Binding-site contacts:
Ligand atom O4' contacts residue PHE360 of chain 1.Z at 3.5 Å.
Ligand atom O2G contacts residue MG1 of chain 1.VB at 2.1 Å.
Ligand atom O1B contacts residue GLY174 of chain 1.Z at 3.4 Å (h-bond).
Ligand atom PG contacts residue MG1 of chain 1.VB at 2.9 Å.
Ligand atom O1B contacts residue GLN172 of chain 1.Z at 3.3 Å (h-bond).
Ligand atom N3 contacts residue ARG365 of chain 1.Z at 3.3 Å.
Ligand atom O1B contacts residue LYS175 of chain 1.Z at 3.0 Å (salt-bridge).
Ligand atom O3A contacts residue LYS175 of chain 1.Z at 3.6 Å.
Ligand atom N3B contacts residue MG1 of chain 1.VB at 3.5 Å.
Ligand atom PG contacts residue GLN172 of chain 1.Z at 3.7 Å.
Ligand atom PB contacts residue MG1 of chain 1.VB at 3.2 Å.
Ligand atom O3A contacts residue THR173 of chain 1.Z at 3.6 Å.
Ligand atom N1 contacts residue GLN433 of chain 1.Z at 3.5 Å (h-bond).
Ligand atom C2' contacts residue GLN435 of chain 1.Z at 3.4 Å.
Ligand atom O2' contacts residue GLN435 of chain 1.Z at 3.4 Å (h-bond).
Ligand atom O2B contacts residue THR176 of chain 1.Z at 2.4 Å (h-bond).
Ligand atom O2A contacts residue ALA177 of chain 1.Z at 2.7 Å (h-bond).
Ligand atom O3G contacts residue LYS175 of chain 1.Z at 3.5 Å (salt-bridge).
Ligand atom N1 contacts residue ARG365 of chain 1.Z at 3.2 Å.
Ligand atom N3B contacts residue GLN172 of chain 1.Z at 3.0 Å (h-bond).
Ligand atom O1B contacts residue THR173 of chain 1.Z at 3.2 Å (h-bond).
Ligand atom O3A contacts residue GLY174 of chain 1.Z at 2.9 Å (h-bond).
Ligand atom O3' contacts residue PRO346 of chain 1.CA at 3.7 Å.
Ligand atom PB contacts residue LYS175 of chain 1.Z at 3.7 Å.
Ligand atom C2 contacts residue ARG365 of chain 1.Z at 3.1 Å.
Ligand atom C2 contacts residue LYS434 of chain 1.Z at 3.5 Å.
Ligand atom N1 contacts residue GLN435 of chain 1.Z at 3.5 Å (h-bond).
Ligand atom O2B contacts residue MG1 of chain 1.VB at 2.2 Å.
Ligand atom C5 contacts residue ARG365 of chain 1.Z at 3.4 Å.
Ligand atom O3G contacts residue MG1 of chain 1.VB at 3.0 Å.
Ligand atom N6 contacts residue TYR150 of chain 1.Z at 3.7 Å.
Ligand atom O1G contacts residue ARG342 of chain 1.CA at 3.4 Å (salt-bridge).
Ligand atom C6 contacts residue ARG365 of chain 1.Z at 3.3 Å.
Ligand atom O2A contacts residue THR176 of chain 1.Z at 3.4 Å.
Ligand atom O1G contacts residue GLN172 of chain 1.Z at 3.5 Å (h-bond).
Ligand atom N1 contacts residue LYS434 of chain 1.Z at 3.5 Å.
Ligand atom O1A contacts residue ARG342 of chain 1.CA at 3.2 Å (salt-bridge).
Ligand atom C8 contacts residue ALA177 of chain 1.Z at 3.6 Å (hydrophobic).
Ligand atom N6 contacts residue GLN433 of chain 1.Z at 3.6 Å (h-bond).
Ligand atom C4 contacts residue ARG365 of chain 1.Z at 3.4 Å.

Sequence of chain 1.CA:
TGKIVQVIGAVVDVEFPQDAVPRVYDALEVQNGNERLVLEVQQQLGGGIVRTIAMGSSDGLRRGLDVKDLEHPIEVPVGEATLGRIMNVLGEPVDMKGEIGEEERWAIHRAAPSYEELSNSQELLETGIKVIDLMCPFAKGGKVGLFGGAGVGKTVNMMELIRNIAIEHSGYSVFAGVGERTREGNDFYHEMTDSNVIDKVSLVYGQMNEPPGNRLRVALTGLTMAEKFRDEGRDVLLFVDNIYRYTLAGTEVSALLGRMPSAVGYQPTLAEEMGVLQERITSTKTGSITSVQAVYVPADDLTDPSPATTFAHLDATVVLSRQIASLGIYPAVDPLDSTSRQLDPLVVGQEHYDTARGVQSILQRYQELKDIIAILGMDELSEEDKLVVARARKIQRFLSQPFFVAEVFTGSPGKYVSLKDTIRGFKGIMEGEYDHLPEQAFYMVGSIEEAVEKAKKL

A protein and the small-molecule ligand that binds it are described below.
Small molecule (SMILES): Nc1ncnc2c1ncn2[C@@H]1O[C@H](CO[P](=O)(O)O[P](=O)(O)NP(=O)(O)O)[C@@H](O)[C@H]1O

Sequence of chain 1.Z:
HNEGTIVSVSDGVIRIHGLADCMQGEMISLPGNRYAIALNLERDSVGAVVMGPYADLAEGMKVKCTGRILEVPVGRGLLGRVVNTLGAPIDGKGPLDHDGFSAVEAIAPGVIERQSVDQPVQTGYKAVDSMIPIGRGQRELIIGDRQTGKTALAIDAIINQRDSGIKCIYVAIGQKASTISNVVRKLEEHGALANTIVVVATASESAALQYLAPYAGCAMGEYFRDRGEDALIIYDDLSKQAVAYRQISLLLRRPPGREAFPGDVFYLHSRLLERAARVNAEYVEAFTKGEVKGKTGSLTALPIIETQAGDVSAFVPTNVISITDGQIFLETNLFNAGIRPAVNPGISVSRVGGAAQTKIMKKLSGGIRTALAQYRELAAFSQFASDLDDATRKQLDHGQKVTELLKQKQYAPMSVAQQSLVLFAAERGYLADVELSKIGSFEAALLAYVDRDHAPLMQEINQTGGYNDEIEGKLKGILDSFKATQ